Binding-site contacts:
Ligand atom C8 contacts residue VAL40 of chain 1.A at 3.6 Å (hydrophobic).
Ligand atom O7 contacts residue ASN47 of chain 1.A at 3.6 Å (h-bond).
Ligand atom O5 contacts residue ASN47 of chain 1.A at 2.4 Å (h-bond).
Ligand atom C3 contacts residue ASN47 of chain 1.A at 4.3 Å.
Ligand atom N2 contacts residue ASN47 of chain 1.A at 3.7 Å.
Ligand atom C8 contacts residue ASN42 of chain 1.A at 3.8 Å.
Ligand atom O7 contacts residue VAL40 of chain 1.A at 4.5 Å.
Ligand atom C7 contacts residue SER48 of chain 1.A at 4.4 Å.
Ligand atom O7 contacts residue SER49 of chain 1.A at 2.6 Å (h-bond).
Ligand atom N2 contacts residue SER49 of chain 1.A at 4.3 Å.
Ligand atom O7 contacts residue SER48 of chain 1.A at 3.5 Å.
Ligand atom C1 contacts residue ASN47 of chain 1.A at 1.9 Å.
Ligand atom C8 contacts residue GLU29 of chain 1.A at 3.6 Å.
Ligand atom C8 contacts residue PHE41 of chain 1.A at 4.2 Å (hydrophobic).
Ligand atom C7 contacts residue SER49 of chain 1.A at 3.5 Å.
Ligand atom C7 contacts residue ASN47 of chain 1.A at 3.7 Å.
Ligand atom C5 contacts residue ASN47 of chain 1.A at 3.7 Å.
Ligand atom C2 contacts residue ASN47 of chain 1.A at 3.2 Å.
Ligand atom C8 contacts residue SER49 of chain 1.A at 4.2 Å.
Ligand atom N2 contacts residue GLU29 of chain 1.A at 4.5 Å.
Ligand atom C8 contacts residue ASN47 of chain 1.A at 3.8 Å.
Ligand atom C8 contacts residue SER48 of chain 1.A at 4.2 Å.

This protein binds this small molecule.
Small molecule (SMILES): CC(=O)N[C@@H]1[C@@H](O)[C@H](O)[C@@H](CO)O[C@H]1O

Sequence of chain 1.A:
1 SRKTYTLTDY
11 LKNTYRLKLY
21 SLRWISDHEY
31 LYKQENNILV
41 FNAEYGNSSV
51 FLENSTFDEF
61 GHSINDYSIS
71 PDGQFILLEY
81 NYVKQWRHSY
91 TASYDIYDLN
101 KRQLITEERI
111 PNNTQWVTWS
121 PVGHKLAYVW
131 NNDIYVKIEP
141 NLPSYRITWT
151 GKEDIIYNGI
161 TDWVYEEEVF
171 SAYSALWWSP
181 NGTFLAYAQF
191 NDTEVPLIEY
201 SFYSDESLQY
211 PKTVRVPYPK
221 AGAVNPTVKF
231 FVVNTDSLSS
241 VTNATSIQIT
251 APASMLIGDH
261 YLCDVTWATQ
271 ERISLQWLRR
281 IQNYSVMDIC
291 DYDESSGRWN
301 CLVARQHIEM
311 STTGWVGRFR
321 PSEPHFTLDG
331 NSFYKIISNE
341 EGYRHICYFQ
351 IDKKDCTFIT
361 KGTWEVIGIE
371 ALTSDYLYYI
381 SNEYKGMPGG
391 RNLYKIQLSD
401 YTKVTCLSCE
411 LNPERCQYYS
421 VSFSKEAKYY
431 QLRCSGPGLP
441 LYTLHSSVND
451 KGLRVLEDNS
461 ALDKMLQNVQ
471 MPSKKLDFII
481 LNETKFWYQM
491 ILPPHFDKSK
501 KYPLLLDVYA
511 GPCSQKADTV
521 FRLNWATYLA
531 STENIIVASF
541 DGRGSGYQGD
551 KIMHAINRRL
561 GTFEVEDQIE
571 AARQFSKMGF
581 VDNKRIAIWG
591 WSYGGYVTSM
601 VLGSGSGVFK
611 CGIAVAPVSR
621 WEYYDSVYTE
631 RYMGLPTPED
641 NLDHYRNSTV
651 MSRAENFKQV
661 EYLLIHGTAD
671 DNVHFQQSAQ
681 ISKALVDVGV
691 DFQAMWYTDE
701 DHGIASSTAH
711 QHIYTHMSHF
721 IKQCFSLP